The protein below binds the small molecule below.
Small molecule (SMILES): CC(=O)N[C@H]1[C@H](O[C@H]2[C@H](O)[C@@H](NC(C)=O)CO[C@@H]2CO)O[C@H](CO)[C@@H](O)[C@@H]1O

Binding-site contacts:
Ligand atom N2 contacts residue ASN204 of chain 1.D at 2.8 Å (h-bond).
Ligand atom C4 contacts residue ASN204 of chain 1.D at 4.2 Å.
Ligand atom C8 contacts residue THR206 of chain 1.D at 3.3 Å.
Ligand atom C7 contacts residue ASN204 of chain 1.D at 3.0 Å.
Ligand atom C5 contacts residue ASN204 of chain 1.D at 3.7 Å.
Ligand atom O5 contacts residue ASN204 of chain 1.D at 2.4 Å (h-bond).
Ligand atom C7 contacts residue THR206 of chain 1.D at 4.2 Å.
Ligand atom C1 contacts residue THR206 of chain 1.D at 3.9 Å.
Ligand atom C8 contacts residue SER244 of chain 1.D at 3.0 Å.
Ligand atom C7 contacts residue SER244 of chain 1.D at 3.7 Å.
Ligand atom C2 contacts residue THR206 of chain 1.D at 4.4 Å.
Ligand atom C1 contacts residue ASN204 of chain 1.D at 1.4 Å.
Ligand atom C8 contacts residue ASN204 of chain 1.D at 3.9 Å.
Ligand atom O7 contacts residue ASN204 of chain 1.D at 2.9 Å (h-bond).
Ligand atom C3 contacts residue ASN204 of chain 1.D at 3.8 Å.
Ligand atom N2 contacts residue THR206 of chain 1.D at 3.9 Å.
Ligand atom O7 contacts residue SER244 of chain 1.D at 3.5 Å (h-bond).
Ligand atom C2 contacts residue ASN204 of chain 1.D at 2.4 Å.
Ligand atom C8 contacts residue TRP66 of chain 1.D at 3.7 Å (hydrophobic).

Sequence of chain 1.D:
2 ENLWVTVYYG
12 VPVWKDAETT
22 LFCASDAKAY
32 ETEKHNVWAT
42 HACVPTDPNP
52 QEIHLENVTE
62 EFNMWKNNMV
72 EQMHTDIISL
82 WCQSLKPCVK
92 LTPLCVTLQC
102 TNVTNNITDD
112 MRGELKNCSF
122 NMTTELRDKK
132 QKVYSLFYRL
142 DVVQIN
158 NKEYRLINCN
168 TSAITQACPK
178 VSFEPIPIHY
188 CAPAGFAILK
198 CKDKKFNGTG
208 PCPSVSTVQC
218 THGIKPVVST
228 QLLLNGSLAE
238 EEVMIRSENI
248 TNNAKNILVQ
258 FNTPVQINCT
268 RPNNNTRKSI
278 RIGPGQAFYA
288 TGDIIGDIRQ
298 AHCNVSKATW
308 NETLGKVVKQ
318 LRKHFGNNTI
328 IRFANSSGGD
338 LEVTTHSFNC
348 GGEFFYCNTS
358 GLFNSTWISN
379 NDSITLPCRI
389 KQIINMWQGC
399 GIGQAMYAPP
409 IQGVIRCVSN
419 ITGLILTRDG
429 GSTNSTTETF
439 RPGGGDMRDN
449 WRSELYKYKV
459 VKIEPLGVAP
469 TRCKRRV